Sequence of chain 1.A:
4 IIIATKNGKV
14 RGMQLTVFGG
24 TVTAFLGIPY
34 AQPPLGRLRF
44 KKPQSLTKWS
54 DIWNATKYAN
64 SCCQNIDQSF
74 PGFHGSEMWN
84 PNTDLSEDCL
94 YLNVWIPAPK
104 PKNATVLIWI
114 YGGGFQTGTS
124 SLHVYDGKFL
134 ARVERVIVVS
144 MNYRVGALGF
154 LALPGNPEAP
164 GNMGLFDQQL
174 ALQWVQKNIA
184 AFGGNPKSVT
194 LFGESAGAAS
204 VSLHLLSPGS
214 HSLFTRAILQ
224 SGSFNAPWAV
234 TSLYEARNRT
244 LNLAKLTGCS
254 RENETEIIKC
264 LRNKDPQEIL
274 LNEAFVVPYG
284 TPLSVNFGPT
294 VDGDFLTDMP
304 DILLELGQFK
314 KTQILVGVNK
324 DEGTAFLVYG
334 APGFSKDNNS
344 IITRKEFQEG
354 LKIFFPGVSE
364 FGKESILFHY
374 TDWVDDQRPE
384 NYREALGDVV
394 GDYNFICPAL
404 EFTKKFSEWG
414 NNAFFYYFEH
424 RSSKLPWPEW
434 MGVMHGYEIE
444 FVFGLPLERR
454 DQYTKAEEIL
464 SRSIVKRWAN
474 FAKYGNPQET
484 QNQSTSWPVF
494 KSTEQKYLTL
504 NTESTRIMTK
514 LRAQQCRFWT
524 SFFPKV

Binding-site contacts:
Ligand atom C8 contacts residue ASN256 of chain 1.A at 4.4 Å.
Ligand atom C2 contacts residue ASN256 of chain 1.A at 2.5 Å.
Ligand atom C1 contacts residue THR258 of chain 1.A at 3.2 Å.
Ligand atom C5 contacts residue THR258 of chain 1.A at 3.5 Å.
Ligand atom C6 contacts residue THR258 of chain 1.A at 4.4 Å.
Ligand atom O7 contacts residue ASN256 of chain 1.A at 3.3 Å (h-bond).
Ligand atom C7 contacts residue ASN256 of chain 1.A at 3.3 Å.
Ligand atom O6 contacts residue GLU259 of chain 1.A at 3.3 Å (salt-bridge).
Ligand atom N2 contacts residue ASN256 of chain 1.A at 2.9 Å (h-bond).
Ligand atom C5 contacts residue ASN256 of chain 1.A at 3.7 Å.
Ligand atom O5 contacts residue THR258 of chain 1.A at 3.3 Å (h-bond).
Ligand atom C1 contacts residue ASN256 of chain 1.A at 1.4 Å.
Ligand atom C6 contacts residue GLU259 of chain 1.A at 4.0 Å.
Ligand atom O5 contacts residue ASN256 of chain 1.A at 2.4 Å (h-bond).
Ligand atom O5 contacts residue GLU259 of chain 1.A at 3.3 Å (salt-bridge).
Ligand atom C2 contacts residue THR258 of chain 1.A at 4.4 Å.
Ligand atom C4 contacts residue ASN256 of chain 1.A at 4.2 Å.
Ligand atom C3 contacts residue ASN256 of chain 1.A at 3.8 Å.
Ligand atom C5 contacts residue GLU259 of chain 1.A at 4.3 Å.
Ligand atom C1 contacts residue GLU259 of chain 1.A at 4.2 Å.

A small-molecule ligand and the protein it binds are described below.
Small molecule (SMILES): CC(=O)N[C@@H]1[C@@H](O)[C@H](O)[C@@H](CO)O[C@H]1O